Sequence of chain 1.C:
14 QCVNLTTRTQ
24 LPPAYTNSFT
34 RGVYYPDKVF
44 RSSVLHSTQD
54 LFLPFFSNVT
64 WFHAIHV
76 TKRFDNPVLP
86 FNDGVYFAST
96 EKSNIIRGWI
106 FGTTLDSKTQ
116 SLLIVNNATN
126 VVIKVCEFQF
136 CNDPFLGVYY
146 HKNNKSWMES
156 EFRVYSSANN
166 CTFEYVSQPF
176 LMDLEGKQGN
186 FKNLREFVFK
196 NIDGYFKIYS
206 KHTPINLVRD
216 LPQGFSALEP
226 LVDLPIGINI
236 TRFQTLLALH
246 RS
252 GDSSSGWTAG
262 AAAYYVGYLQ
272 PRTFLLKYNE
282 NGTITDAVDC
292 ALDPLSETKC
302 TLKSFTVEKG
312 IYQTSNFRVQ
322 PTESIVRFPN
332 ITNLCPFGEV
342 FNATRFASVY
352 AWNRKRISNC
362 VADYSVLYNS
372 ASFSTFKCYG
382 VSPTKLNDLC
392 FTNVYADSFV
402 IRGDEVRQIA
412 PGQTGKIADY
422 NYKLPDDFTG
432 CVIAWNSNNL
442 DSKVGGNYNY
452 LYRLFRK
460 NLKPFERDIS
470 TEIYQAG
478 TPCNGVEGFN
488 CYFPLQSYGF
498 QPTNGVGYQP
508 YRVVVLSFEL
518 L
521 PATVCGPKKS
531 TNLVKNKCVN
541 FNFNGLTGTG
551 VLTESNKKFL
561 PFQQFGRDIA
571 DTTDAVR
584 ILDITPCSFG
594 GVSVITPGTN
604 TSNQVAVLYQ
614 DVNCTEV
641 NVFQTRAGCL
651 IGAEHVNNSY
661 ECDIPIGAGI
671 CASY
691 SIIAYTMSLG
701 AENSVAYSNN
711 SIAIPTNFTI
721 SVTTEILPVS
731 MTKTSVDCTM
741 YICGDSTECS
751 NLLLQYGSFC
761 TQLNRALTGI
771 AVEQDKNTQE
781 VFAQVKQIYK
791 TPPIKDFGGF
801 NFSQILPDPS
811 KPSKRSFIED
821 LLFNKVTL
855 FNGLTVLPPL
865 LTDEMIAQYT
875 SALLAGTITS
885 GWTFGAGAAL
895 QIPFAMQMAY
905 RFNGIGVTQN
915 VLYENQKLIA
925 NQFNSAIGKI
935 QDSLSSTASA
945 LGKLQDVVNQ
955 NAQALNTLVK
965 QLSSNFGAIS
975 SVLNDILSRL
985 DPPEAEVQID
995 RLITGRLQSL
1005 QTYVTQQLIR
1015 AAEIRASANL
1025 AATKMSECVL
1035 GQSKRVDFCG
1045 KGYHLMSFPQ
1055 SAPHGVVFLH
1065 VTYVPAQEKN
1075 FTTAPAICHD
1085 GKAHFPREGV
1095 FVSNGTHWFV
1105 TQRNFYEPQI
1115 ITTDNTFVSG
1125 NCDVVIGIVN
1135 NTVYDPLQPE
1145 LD

Binding-site contacts:
Ligand atom C4 contacts residue ASN164 of chain 1.C at 4.0 Å.
Ligand atom N2 contacts residue ASN164 of chain 1.C at 4.1 Å.
Ligand atom C5 contacts residue ASN164 of chain 1.C at 4.4 Å.
Ligand atom C1 contacts residue ASN164 of chain 1.C at 3.9 Å.
Ligand atom O7 contacts residue ASN164 of chain 1.C at 3.6 Å (h-bond).
Ligand atom O5 contacts residue ASN164 of chain 1.C at 4.0 Å.
Ligand atom N2 contacts residue ASN165 of chain 1.C at 2.8 Å (h-bond).
Ligand atom O5 contacts residue ASN165 of chain 1.C at 2.4 Å (h-bond).
Ligand atom C7 contacts residue ASN165 of chain 1.C at 3.7 Å.
Ligand atom C1 contacts residue ASN165 of chain 1.C at 1.4 Å.
Ligand atom O7 contacts residue ASN165 of chain 1.C at 3.9 Å.
Ligand atom O5 contacts residue GLU132 of chain 1.C at 3.7 Å.
Ligand atom C2 contacts residue ASN165 of chain 1.C at 2.5 Å.
Ligand atom C3 contacts residue ASN165 of chain 1.C at 3.8 Å.
Ligand atom C4 contacts residue ASN165 of chain 1.C at 4.2 Å.
Ligand atom C2 contacts residue ASN164 of chain 1.C at 3.7 Å.
Ligand atom C8 contacts residue ASN165 of chain 1.C at 4.4 Å.
Ligand atom C5 contacts residue ASN165 of chain 1.C at 3.7 Å.
Ligand atom C1 contacts residue GLU132 of chain 1.C at 4.2 Å.
Ligand atom C7 contacts residue ASN164 of chain 1.C at 3.4 Å.
Ligand atom C8 contacts residue ASN164 of chain 1.C at 3.2 Å.

The protein below binds the small molecule below.
Small molecule (SMILES): CC(=O)N[C@@H]1[C@@H](O)[C@H](O)[C@@H](CO)O[C@H]1O